Sequence of chain 1.G:
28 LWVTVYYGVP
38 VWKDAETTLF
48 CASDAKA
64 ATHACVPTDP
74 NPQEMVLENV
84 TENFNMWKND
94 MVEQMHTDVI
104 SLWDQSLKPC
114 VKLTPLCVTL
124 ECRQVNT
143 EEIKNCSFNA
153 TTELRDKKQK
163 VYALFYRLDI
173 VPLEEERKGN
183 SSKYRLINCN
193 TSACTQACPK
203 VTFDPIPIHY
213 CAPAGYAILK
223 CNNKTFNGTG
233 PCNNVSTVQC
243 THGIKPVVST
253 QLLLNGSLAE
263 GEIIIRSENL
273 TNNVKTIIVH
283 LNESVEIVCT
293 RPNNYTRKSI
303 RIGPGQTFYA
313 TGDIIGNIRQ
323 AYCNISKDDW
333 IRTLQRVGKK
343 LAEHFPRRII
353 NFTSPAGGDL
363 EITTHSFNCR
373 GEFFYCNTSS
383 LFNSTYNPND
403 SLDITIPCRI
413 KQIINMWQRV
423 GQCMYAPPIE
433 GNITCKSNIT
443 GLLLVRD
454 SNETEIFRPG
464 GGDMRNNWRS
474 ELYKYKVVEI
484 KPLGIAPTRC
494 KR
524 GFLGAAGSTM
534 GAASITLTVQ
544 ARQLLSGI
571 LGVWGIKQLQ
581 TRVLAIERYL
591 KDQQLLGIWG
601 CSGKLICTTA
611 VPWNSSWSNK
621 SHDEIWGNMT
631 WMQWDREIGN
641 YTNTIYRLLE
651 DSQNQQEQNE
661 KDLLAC

A protein and the small-molecule ligand that binds it are described below.
Small molecule (SMILES): CC(=O)N[C@H]1[C@H](O[C@H]2[C@H](O)[C@@H](NC(C)=O)CO[C@@H]2CO)O[C@H](CO)[C@@H](O)[C@@H]1O

Binding-site contacts:
Ligand atom O6 contacts residue ASN274 of chain 1.G at 3.1 Å (h-bond).
Ligand atom C8 contacts residue THR273 of chain 1.G at 3.9 Å.
Ligand atom C2 contacts residue THR273 of chain 1.G at 3.6 Å.
Ligand atom O7 contacts residue ASN271 of chain 1.G at 3.5 Å (h-bond).
Ligand atom C4 contacts residue ASN271 of chain 1.G at 4.3 Å.
Ligand atom C3 contacts residue THR273 of chain 1.G at 3.7 Å.
Ligand atom C3 contacts residue ASN271 of chain 1.G at 3.7 Å.
Ligand atom O5 contacts residue ASN271 of chain 1.G at 2.4 Å (h-bond).
Ligand atom C5 contacts residue ASN274 of chain 1.G at 4.3 Å.
Ligand atom C7 contacts residue THR273 of chain 1.G at 3.8 Å.
Ligand atom N2 contacts residue THR273 of chain 1.G at 2.9 Å (h-bond).
Ligand atom C6 contacts residue ASN274 of chain 1.G at 4.2 Å.
Ligand atom O5 contacts residue ASN274 of chain 1.G at 3.6 Å.
Ligand atom C7 contacts residue ASN271 of chain 1.G at 3.4 Å.
Ligand atom C1 contacts residue ASN274 of chain 1.G at 3.9 Å.
Ligand atom C1 contacts residue ASN271 of chain 1.G at 1.5 Å.
Ligand atom C1 contacts residue THR273 of chain 1.G at 3.6 Å.
Ligand atom N2 contacts residue ASN271 of chain 1.G at 2.9 Å (h-bond).
Ligand atom C8 contacts residue ASN271 of chain 1.G at 3.7 Å.
Ligand atom O3 contacts residue THR273 of chain 1.G at 4.3 Å.
Ligand atom C5 contacts residue ASN271 of chain 1.G at 3.7 Å.
Ligand atom C2 contacts residue ASN271 of chain 1.G at 2.5 Å.